Binding-site contacts:
Ligand atom O6 contacts residue ILE135 of chain 1.D at 3.8 Å.
Ligand atom C2 contacts residue ASN72 of chain 1.D at 2.5 Å.
Ligand atom O5 contacts residue ASN72 of chain 1.D at 2.4 Å (h-bond).
Ligand atom C4 contacts residue ASN72 of chain 1.D at 4.2 Å.
Ligand atom C3 contacts residue ASN72 of chain 1.D at 3.8 Å.
Ligand atom O5 contacts residue ILE135 of chain 1.D at 4.0 Å.
Ligand atom N2 contacts residue ASN72 of chain 1.D at 3.0 Å (h-bond).
Ligand atom C7 contacts residue ASN72 of chain 1.D at 3.1 Å.
Ligand atom O7 contacts residue ASN72 of chain 1.D at 2.7 Å (h-bond).
Ligand atom C8 contacts residue ASN72 of chain 1.D at 4.4 Å.
Ligand atom C1 contacts residue ASN72 of chain 1.D at 1.4 Å.
Ligand atom C5 contacts residue ASN72 of chain 1.D at 3.7 Å.

This protein binds this small molecule.
Small molecule (SMILES): CC(=O)N[C@@H]1[C@@H](O)[C@H](O)[C@@H](CO)O[C@H]1O

Sequence of chain 1.D:
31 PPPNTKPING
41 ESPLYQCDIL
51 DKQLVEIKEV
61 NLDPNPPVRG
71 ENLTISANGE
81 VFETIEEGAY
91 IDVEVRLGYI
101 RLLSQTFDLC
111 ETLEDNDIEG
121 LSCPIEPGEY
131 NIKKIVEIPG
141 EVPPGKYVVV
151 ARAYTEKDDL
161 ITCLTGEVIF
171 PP